Sequence of chain 3.A:
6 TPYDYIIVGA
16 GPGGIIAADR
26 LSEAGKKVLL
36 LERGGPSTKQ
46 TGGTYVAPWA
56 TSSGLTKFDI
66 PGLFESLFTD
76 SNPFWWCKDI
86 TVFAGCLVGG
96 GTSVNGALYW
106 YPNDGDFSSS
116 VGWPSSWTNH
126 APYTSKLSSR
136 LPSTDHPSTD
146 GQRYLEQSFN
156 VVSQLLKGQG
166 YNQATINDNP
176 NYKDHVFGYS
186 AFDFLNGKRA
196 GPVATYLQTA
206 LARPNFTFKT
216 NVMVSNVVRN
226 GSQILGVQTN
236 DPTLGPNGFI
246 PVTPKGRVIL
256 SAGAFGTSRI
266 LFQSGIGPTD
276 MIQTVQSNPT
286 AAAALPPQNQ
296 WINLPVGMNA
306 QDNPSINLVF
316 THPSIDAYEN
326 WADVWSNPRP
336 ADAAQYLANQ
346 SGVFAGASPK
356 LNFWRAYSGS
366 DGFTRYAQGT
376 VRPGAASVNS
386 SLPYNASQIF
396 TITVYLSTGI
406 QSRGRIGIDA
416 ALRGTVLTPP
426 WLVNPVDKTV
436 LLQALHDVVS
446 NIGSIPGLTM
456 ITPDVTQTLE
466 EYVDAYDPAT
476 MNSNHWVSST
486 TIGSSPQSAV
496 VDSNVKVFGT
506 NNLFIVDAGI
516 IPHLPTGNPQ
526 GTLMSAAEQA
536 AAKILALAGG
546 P

Binding-site contacts:
Ligand atom C5 contacts residue THR6 of chain 3.A at 2.8 Å.
Ligand atom O5 contacts residue TYR8 of chain 3.A at 3.9 Å.
Ligand atom O6 contacts residue LYS32 of chain 3.A at 3.0 Å (salt-bridge).
Ligand atom C6 contacts residue THR6 of chain 3.A at 4.0 Å.
Ligand atom C1 contacts residue TYR8 of chain 3.A at 4.0 Å (hydrophobic).
Ligand atom O6 contacts residue THR6 of chain 3.A at 3.7 Å.
Ligand atom C3 contacts residue THR6 of chain 3.A at 3.0 Å.
Ligand atom C4 contacts residue THR6 of chain 3.A at 3.5 Å.
Ligand atom O2 contacts residue THR6 of chain 3.A at 3.8 Å.
Ligand atom C5 contacts residue LYS32 of chain 3.A at 4.4 Å.
Ligand atom O5 contacts residue THR6 of chain 3.A at 2.4 Å (h-bond).
Ligand atom C2 contacts residue THR6 of chain 3.A at 2.5 Å.
Ligand atom O4 contacts residue THR6 of chain 3.A at 4.4 Å.
Ligand atom O3 contacts residue THR6 of chain 3.A at 4.2 Å.
Ligand atom C6 contacts residue LYS32 of chain 3.A at 3.7 Å.
Ligand atom C1 contacts residue THR6 of chain 3.A at 1.5 Å.

A protein and the small-molecule ligand that binds it are described below.
Small molecule (SMILES): OC[C@H]1O[C@H](O)[C@@H](O)[C@@H](O)[C@@H]1O